The small molecule below binds the protein below.
Small molecule (SMILES): Cc1ccc([N+](=O)[O-])cc1S(=O)(=O)N(C)/N=C/c1cnc2ccc(Br)cn12

Binding-site contacts:
Ligand atom C3 contacts residue CYS174 of chain 1.A at 3.9 Å (hydrophobic).
Ligand atom C17 contacts residue ILE37 of chain 1.A at 3.9 Å (hydrophobic).
Ligand atom C2 contacts residue ASN161 of chain 1.A at 3.8 Å.
Ligand atom C5 contacts residue VAL45 of chain 1.A at 3.9 Å (hydrophobic).
Ligand atom C26 contacts residue LEU163 of chain 1.A at 3.3 Å (hydrophobic).
Ligand atom N20 contacts residue TYR109 of chain 1.A at 3.7 Å.
Ligand atom N18 contacts residue LEU163 of chain 1.A at 4.0 Å.
Ligand atom C7 contacts residue GLN160 of chain 1.A at 3.6 Å.
Ligand atom O21 contacts residue LYS60 of chain 1.A at 3.3 Å.
Ligand atom N8 contacts residue PHE42 of chain 1.A at 3.4 Å.
Ligand atom C6 contacts residue PHE42 of chain 1.A at 3.9 Å (hydrophobic).
Ligand atom O21 contacts residue PHE42 of chain 1.A at 3.1 Å.
Ligand atom O10 contacts residue GLY38 of chain 1.A at 3.1 Å.
Ligand atom N20 contacts residue ALA58 of chain 1.A at 3.9 Å.
Ligand atom C16 contacts residue TYR109 of chain 1.A at 3.6 Å (hydrophobic).
Ligand atom O11 contacts residue GLY38 of chain 1.A at 3.9 Å.
Ligand atom C3 contacts residue ASN161 of chain 1.A at 3.6 Å.
Ligand atom O21 contacts residue VAL45 of chain 1.A at 3.2 Å.
Ligand atom C5 contacts residue PHE42 of chain 1.A at 3.7 Å (hydrophobic).
Ligand atom C25 contacts residue LEU163 of chain 1.A at 3.7 Å (hydrophobic).
Ligand atom C13 contacts residue ILE37 of chain 1.A at 3.7 Å (hydrophobic).
Ligand atom C26 contacts residue ASP108 of chain 1.A at 3.5 Å.
Ligand atom O22 contacts residue ASP175 of chain 1.A at 3.0 Å.
Ligand atom O11 contacts residue PHE42 of chain 1.A at 3.4 Å.
Ligand atom N18 contacts residue ALA58 of chain 1.A at 3.9 Å.
Ligand atom C16 contacts residue VAL110 of chain 1.A at 3.1 Å (hydrophobic).
Ligand atom S9 contacts residue PHE42 of chain 1.A at 3.8 Å.
Ligand atom O22 contacts residue PHE42 of chain 1.A at 3.6 Å.
Ligand atom O22 contacts residue LYS60 of chain 1.A at 2.9 Å (salt-bridge).
Ligand atom C2 contacts residue GLN160 of chain 1.A at 3.5 Å.
Ligand atom C4 contacts residue PHE42 of chain 1.A at 3.8 Å (hydrophobic).
Ligand atom N20 contacts residue LEU163 of chain 1.A at 3.9 Å.
Ligand atom C19 contacts residue ALA58 of chain 1.A at 3.6 Å (hydrophobic).
Ligand atom O10 contacts residue PHE42 of chain 1.A at 3.4 Å.
Ligand atom N20 contacts residue VAL110 of chain 1.A at 3.1 Å (h-bond).
Ligand atom O10 contacts residue VAL45 of chain 1.A at 3.3 Å.
Ligand atom C26 contacts residue ALA58 of chain 1.A at 3.8 Å (hydrophobic).
Ligand atom C19 contacts residue LEU163 of chain 1.A at 3.5 Å (hydrophobic).
Ligand atom C15 contacts residue ILE37 of chain 1.A at 3.4 Å (hydrophobic).
Ligand atom N8 contacts residue LYS60 of chain 1.A at 3.7 Å.

Sequence of chain 1.A:
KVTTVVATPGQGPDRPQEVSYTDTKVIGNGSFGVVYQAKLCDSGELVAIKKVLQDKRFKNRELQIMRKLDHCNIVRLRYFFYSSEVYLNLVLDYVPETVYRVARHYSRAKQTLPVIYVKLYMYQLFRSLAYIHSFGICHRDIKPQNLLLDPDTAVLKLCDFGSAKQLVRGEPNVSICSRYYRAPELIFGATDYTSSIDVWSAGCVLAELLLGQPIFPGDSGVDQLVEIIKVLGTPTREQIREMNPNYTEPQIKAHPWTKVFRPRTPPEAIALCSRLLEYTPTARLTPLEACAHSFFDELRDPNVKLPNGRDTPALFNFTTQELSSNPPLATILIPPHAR